A small-molecule ligand and the protein it binds are described below.
Small molecule (SMILES): Oc1ccc(Cc2nnc3ncc(-c4ccc(F)cc4)nn23)cc1

Sequence of chain 1.A:
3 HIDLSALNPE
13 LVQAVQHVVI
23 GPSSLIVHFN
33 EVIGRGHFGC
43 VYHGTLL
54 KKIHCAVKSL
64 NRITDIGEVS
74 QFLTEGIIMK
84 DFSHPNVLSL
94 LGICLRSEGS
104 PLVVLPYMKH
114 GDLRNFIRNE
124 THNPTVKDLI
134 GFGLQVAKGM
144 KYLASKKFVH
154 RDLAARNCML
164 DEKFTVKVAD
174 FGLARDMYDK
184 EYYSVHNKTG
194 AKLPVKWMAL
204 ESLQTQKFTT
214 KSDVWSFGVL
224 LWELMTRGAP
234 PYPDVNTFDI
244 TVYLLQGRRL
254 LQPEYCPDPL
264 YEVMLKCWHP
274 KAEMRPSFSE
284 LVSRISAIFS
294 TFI

Binding-site contacts:
Ligand atom C13 contacts residue MET111 of chain 1.A at 3.8 Å (hydrophobic).
Ligand atom C6 contacts residue ASP173 of chain 1.A at 3.6 Å.
Ligand atom C18 contacts residue TYR181 of chain 1.A at 3.8 Å (hydrophobic).
Ligand atom C15 contacts residue MET162 of chain 1.A at 3.6 Å (hydrophobic).
Ligand atom N3 contacts residue ASN160 of chain 1.A at 3.8 Å.
Ligand atom C16 contacts residue VAL43 of chain 1.A at 3.7 Å (hydrophobic).
Ligand atom N4 contacts residue TYR181 of chain 1.A at 3.8 Å.
Ligand atom C15 contacts residue ILE35 of chain 1.A at 3.7 Å (hydrophobic).
Ligand atom C12 contacts residue ALA59 of chain 1.A at 3.7 Å (hydrophobic).
Ligand atom C2 contacts residue MET162 of chain 1.A at 3.6 Å (hydrophobic).
Ligand atom O17 contacts residue TYR110 of chain 1.A at 3.7 Å.
Ligand atom C23 contacts residue TYR181 of chain 1.A at 3.6 Å (hydrophobic).
Ligand atom C2 contacts residue ARG159 of chain 1.A at 3.1 Å.
Ligand atom C6 contacts residue TYR181 of chain 1.A at 3.5 Å (hydrophobic).
Ligand atom C23 contacts residue ARG159 of chain 1.A at 3.3 Å.
Ligand atom C1 contacts residue TYR181 of chain 1.A at 3.6 Å (hydrophobic).
Ligand atom N4 contacts residue MET162 of chain 1.A at 3.6 Å.
Ligand atom C22 contacts residue ASP115 of chain 1.A at 3.4 Å.
Ligand atom N7 contacts residue ALA172 of chain 1.A at 3.3 Å.
Ligand atom C21 contacts residue ASP115 of chain 1.A at 3.3 Å.
Ligand atom C10 contacts residue TYR181 of chain 1.A at 3.8 Å (hydrophobic).
Ligand atom N8 contacts residue ALA177 of chain 1.A at 3.5 Å.
Ligand atom F24 contacts residue ASN118 of chain 1.A at 3.2 Å.
Ligand atom O17 contacts residue MET111 of chain 1.A at 2.9 Å (h-bond).
Ligand atom C13 contacts residue ALA59 of chain 1.A at 3.3 Å (hydrophobic).
Ligand atom C14 contacts residue ALA59 of chain 1.A at 3.6 Å (hydrophobic).
Ligand atom C9 contacts residue TYR181 of chain 1.A at 3.5 Å (hydrophobic).
Ligand atom N7 contacts residue ASP173 of chain 1.A at 2.8 Å (salt-bridge).
Ligand atom N8 contacts residue TYR181 of chain 1.A at 3.7 Å.
Ligand atom C2 contacts residue ASN160 of chain 1.A at 3.8 Å.
Ligand atom C14 contacts residue MET162 of chain 1.A at 3.7 Å (hydrophobic).
Ligand atom C20 contacts residue ILE35 of chain 1.A at 3.8 Å (hydrophobic).
Ligand atom C13 contacts residue PRO109 of chain 1.A at 3.6 Å (hydrophobic).
Ligand atom C2 contacts residue TYR181 of chain 1.A at 3.6 Å (hydrophobic).
Ligand atom N5 contacts residue TYR181 of chain 1.A at 3.6 Å.
Ligand atom C23 contacts residue ASP115 of chain 1.A at 3.7 Å.
Ligand atom F24 contacts residue ASP115 of chain 1.A at 3.5 Å.
Ligand atom C1 contacts residue MET162 of chain 1.A at 3.5 Å (hydrophobic).
Ligand atom N3 contacts residue ASP173 of chain 1.A at 3.7 Å.
Ligand atom N3 contacts residue TYR181 of chain 1.A at 3.7 Å.